A protein and the small-molecule ligand that binds it are described below.
Small molecule (SMILES): CC1=C(CCC(=O)O)C2=Cc3c(CCC(=O)O)c(C)c4n3[Fe@]35n6c(c(C)c(CCC(=O)O)c6=CC1=[N+]23)=CC1=[N+]5C(=C4)C(C)=C1CCC(=O)O

Sequence of chain 1.E:
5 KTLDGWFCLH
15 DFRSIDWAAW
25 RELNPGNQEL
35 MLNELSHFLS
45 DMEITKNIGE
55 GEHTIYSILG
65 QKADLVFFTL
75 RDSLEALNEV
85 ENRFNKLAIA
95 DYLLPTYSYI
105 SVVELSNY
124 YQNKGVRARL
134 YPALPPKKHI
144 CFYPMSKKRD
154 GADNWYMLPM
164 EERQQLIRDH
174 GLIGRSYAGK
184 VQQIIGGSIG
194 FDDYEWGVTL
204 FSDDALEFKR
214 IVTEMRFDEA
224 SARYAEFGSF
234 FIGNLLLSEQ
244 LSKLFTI

Binding-site contacts:
Ligand atom C2D contacts residue GLY177 of chain 1.E at 3.4 Å.
Ligand atom O1C contacts residue TYR112 of chain 1.E at 3.5 Å (h-bond).
Ligand atom C3D contacts residue GLY177 of chain 1.E at 3.3 Å.
Ligand atom O1D contacts residue VAL184 of chain 1.E at 3.2 Å (h-bond).
Ligand atom O1D contacts residue GLN186 of chain 1.E at 2.5 Å (h-bond).
Ligand atom CHB contacts residue HIS173 of chain 1.E at 3.3 Å.
Ligand atom O2D contacts residue GLY177 of chain 1.E at 2.9 Å (h-bond).
Ligand atom CAC contacts residue SER110 of chain 1.E at 3.6 Å.
Ligand atom O2A contacts residue MET148 of chain 1.E at 2.9 Å (h-bond).
Ligand atom O1A contacts residue SER224 of chain 1.E at 2.9 Å (h-bond).
Ligand atom NB contacts residue HIS173 of chain 1.E at 3.1 Å (h-bond).
Ligand atom CBD contacts residue VAL184 of chain 1.E at 3.4 Å (hydrophobic).
Ligand atom CGD contacts residue GLN186 of chain 1.E at 3.4 Å.
Ligand atom CBA contacts residue TYR146 of chain 1.E at 2.6 Å (hydrophobic).
Ligand atom CGA contacts residue SER224 of chain 1.E at 3.4 Å.
Ligand atom FE contacts residue HIS173 of chain 1.E at 2.6 Å.
Ligand atom O2C contacts residue SER110 of chain 1.E at 2.4 Å (h-bond).
Ligand atom O2B contacts residue TRP199 of chain 1.E at 3.5 Å.
Ligand atom CMD contacts residue GLY177 of chain 1.E at 3.4 Å.
Ligand atom O1B contacts residue TYR112 of chain 1.E at 3.3 Å.
Ligand atom NA contacts residue HIS173 of chain 1.E at 2.8 Å (h-bond).
Ligand atom CAD contacts residue GLY177 of chain 1.E at 3.3 Å.
Ligand atom CAA contacts residue TYR146 of chain 1.E at 2.7 Å (hydrophobic).
Ligand atom C2A contacts residue MET218 of chain 1.E at 3.4 Å (hydrophobic).
Ligand atom C1A contacts residue MET218 of chain 1.E at 3.6 Å (hydrophobic).
Ligand atom CGB contacts residue TRP199 of chain 1.E at 3.5 Å (hydrophobic).
Ligand atom C1B contacts residue HIS173 of chain 1.E at 3.4 Å.
Ligand atom C4A contacts residue HIS173 of chain 1.E at 3.2 Å.
Ligand atom CMA contacts residue MET218 of chain 1.E at 3.5 Å (hydrophobic).
Ligand atom CMA contacts residue TYR146 of chain 1.E at 3.6 Å (hydrophobic).
Ligand atom C1D contacts residue GLN186 of chain 1.E at 3.6 Å.
Ligand atom O2D contacts residue ALA181 of chain 1.E at 3.6 Å (h-bond).
Ligand atom CHA contacts residue MET218 of chain 1.E at 3.6 Å (hydrophobic).
Ligand atom O2A contacts residue SER224 of chain 1.E at 3.4 Å (h-bond).
Ligand atom CBD contacts residue GLN186 of chain 1.E at 3.4 Å.
Ligand atom CMD contacts residue ARG178 of chain 1.E at 3.5 Å.
Ligand atom CGD contacts residue VAL184 of chain 1.E at 3.0 Å (hydrophobic).
Ligand atom O2D contacts residue VAL184 of chain 1.E at 3.4 Å (h-bond).
Ligand atom O1C contacts residue SER110 of chain 1.E at 3.0 Å (h-bond).
Ligand atom CGC contacts residue SER110 of chain 1.E at 3.0 Å.